A small-molecule ligand and the protein it binds are described below.
Small molecule (SMILES): CC[C@H](C)[C@H](NC(=O)[C@H](CCCN=C(N)N)NC(=O)[C@H](CCCCNC(C)=O)NC(=O)[C@H](CCCN=C(N)N)NC(=O)[C@H](CC(C)C)NC(=O)[C@@H]1CSCC(=O)N[C@@H](CC2=CN=C3CC=CC=C23)C(=O)N[C@@H](CCCCNC(C)=O)C(=O)NCC(=O)N[C@@H](Cc2ccc(O)cc2)C(=O)N[C@@H](CC(C)C)C(=O)N1)C(=O)N[C@H](C=O)CCC(N)=O

Sequence of chain 1.H:
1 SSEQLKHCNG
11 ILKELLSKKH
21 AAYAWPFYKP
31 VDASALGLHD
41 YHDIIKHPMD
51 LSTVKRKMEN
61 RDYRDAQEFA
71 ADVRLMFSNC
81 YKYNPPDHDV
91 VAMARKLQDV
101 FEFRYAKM

Binding-site contacts:
Ligand atom NZ contacts residue ASN84 of chain 1.H at 3.5 Å (h-bond).
Ligand atom CE2 contacts residue TYR83 of chain 1.H at 3.3 Å (hydrophobic).
Ligand atom CB contacts residue ASN84 of chain 1.H at 3.5 Å.
Ligand atom CD2 contacts residue TRP25 of chain 2.F at 3.6 Å (hydrophobic).
Ligand atom CB contacts residue LEU36 of chain 2.F at 3.5 Å (hydrophobic).
Ligand atom OH contacts residue PRO86 of chain 1.H at 3.2 Å.
Ligand atom CD1 contacts residue ASN84 of chain 2.F at 3.1 Å.
Ligand atom CZ contacts residue ASP89 of chain 2.F at 3.5 Å.
Ligand atom OH contacts residue ASN84 of chain 1.H at 3.2 Å (h-bond).
Ligand atom CD1 contacts residue HIS39 of chain 1.H at 3.4 Å.
Ligand atom O contacts residue PRO85 of chain 1.H at 3.6 Å.
Ligand atom CA contacts residue TYR83 of chain 1.H at 3.4 Å (hydrophobic).
Ligand atom NE contacts residue MET93 of chain 2.F at 3.6 Å.
Ligand atom SG contacts residue GLY37 of chain 1.H at 3.6 Å (h-bond).
Ligand atom CD1 contacts residue TYR83 of chain 2.F at 3.4 Å (hydrophobic).
Ligand atom CG contacts residue ASN84 of chain 1.H at 3.2 Å.
Ligand atom OH contacts residue PRO85 of chain 1.H at 3.2 Å.
Ligand atom CE2 contacts residue ASN84 of chain 1.H at 3.5 Å.
Ligand atom NZ contacts residue PRO26 of chain 2.F at 3.2 Å (h-bond).
Ligand atom N contacts residue TYR83 of chain 1.H at 3.6 Å.
Ligand atom CZ contacts residue ASN84 of chain 1.H at 3.6 Å.
Ligand atom CH3 contacts residue PRO26 of chain 1.H at 3.6 Å (hydrophobic).
Ligand atom CD1 contacts residue LEU38 of chain 2.F at 3.6 Å (hydrophobic).
Ligand atom O contacts residue VAL90 of chain 2.F at 3.5 Å.
Ligand atom CD2 contacts residue TYR83 of chain 1.H at 3.1 Å (hydrophobic).
Ligand atom O contacts residue HIS88 of chain 1.H at 2.6 Å (h-bond).
Ligand atom CG contacts residue TRP25 of chain 2.F at 3.6 Å (hydrophobic).
Ligand atom CB contacts residue LEU38 of chain 1.H at 3.5 Å (hydrophobic).
Ligand atom CD contacts residue PRO26 of chain 2.F at 3.6 Å (hydrophobic).
Ligand atom CG1 contacts residue HIS88 of chain 2.F at 3.6 Å.
Ligand atom OH contacts residue VAL90 of chain 2.F at 3.6 Å.
Ligand atom CZ contacts residue PRO85 of chain 1.H at 3.4 Å (hydrophobic).
Ligand atom C contacts residue HIS88 of chain 1.H at 3.6 Å.
Ligand atom N contacts residue ASN84 of chain 1.H at 3.6 Å (h-bond).
Ligand atom O contacts residue TRP25 of chain 2.F at 3.2 Å.
Ligand atom O contacts residue HIS88 of chain 2.F at 2.6 Å (h-bond).
Ligand atom NH1 contacts residue ASP89 of chain 2.F at 3.2 Å (salt-bridge).
Ligand atom NE1 contacts residue LEU38 of chain 1.H at 3.6 Å.
Ligand atom O contacts residue LEU36 of chain 2.F at 3.2 Å.
Ligand atom OH contacts residue ASN84 of chain 1.H at 3.6 Å (h-bond).

Sequence of chain 2.F:
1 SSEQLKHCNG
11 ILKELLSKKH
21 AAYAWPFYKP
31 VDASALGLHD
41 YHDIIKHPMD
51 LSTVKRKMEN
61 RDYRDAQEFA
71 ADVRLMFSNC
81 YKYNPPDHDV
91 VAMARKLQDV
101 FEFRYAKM